A small-molecule ligand and the protein it binds are described below.
Small molecule (SMILES): CC(=O)N[C@@H]1[C@@H](O)[C@H](O)[C@@H](CO)O[C@H]1O

Binding-site contacts:
Ligand atom C8 contacts residue ASN154 of chain 22.E at 3.7 Å.
Ligand atom C1 contacts residue ASN154 of chain 22.E at 1.4 Å.
Ligand atom O7 contacts residue ASN154 of chain 22.E at 3.5 Å (h-bond).
Ligand atom C3 contacts residue ASN154 of chain 22.E at 3.8 Å.
Ligand atom C7 contacts residue ASN154 of chain 22.E at 3.3 Å.
Ligand atom C2 contacts residue ASN154 of chain 22.E at 2.5 Å.
Ligand atom C4 contacts residue ASN154 of chain 22.E at 4.2 Å.
Ligand atom O5 contacts residue SER157 of chain 22.E at 4.0 Å.
Ligand atom N2 contacts residue ASN154 of chain 22.E at 2.8 Å (h-bond).
Ligand atom O6 contacts residue SER157 of chain 22.E at 4.2 Å.
Ligand atom C5 contacts residue ASN154 of chain 22.E at 3.6 Å.
Ligand atom C1 contacts residue SER157 of chain 22.E at 4.3 Å.
Ligand atom C1 contacts residue SER156 of chain 22.E at 4.0 Å.
Ligand atom O5 contacts residue ASN154 of chain 22.E at 2.4 Å (h-bond).

Sequence of chain 22.E:
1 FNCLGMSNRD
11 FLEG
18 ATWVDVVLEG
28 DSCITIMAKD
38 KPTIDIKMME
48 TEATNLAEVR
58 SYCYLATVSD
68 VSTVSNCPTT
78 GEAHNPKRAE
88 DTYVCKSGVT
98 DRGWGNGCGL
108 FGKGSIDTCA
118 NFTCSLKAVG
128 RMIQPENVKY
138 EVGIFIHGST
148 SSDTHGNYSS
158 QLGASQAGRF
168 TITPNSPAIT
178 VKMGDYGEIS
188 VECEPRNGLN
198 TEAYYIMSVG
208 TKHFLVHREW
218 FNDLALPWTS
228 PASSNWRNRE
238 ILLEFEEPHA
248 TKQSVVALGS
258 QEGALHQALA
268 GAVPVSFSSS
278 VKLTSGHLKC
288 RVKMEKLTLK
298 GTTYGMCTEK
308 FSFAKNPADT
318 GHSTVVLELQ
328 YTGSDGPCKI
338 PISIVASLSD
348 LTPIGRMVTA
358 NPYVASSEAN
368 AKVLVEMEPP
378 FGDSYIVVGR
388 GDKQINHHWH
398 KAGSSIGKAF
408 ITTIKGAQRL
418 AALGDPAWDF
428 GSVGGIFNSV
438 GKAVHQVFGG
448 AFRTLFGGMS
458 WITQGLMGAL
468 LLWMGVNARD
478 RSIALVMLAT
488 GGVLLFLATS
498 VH